Binding-site contacts:
Ligand atom O3 contacts residue LEU96 of chain 1.B at 4.3 Å.
Ligand atom C1 contacts residue ILE97 of chain 1.B at 4.4 Å (hydrophobic).
Ligand atom C1 contacts residue ASN32 of chain 1.B at 1.4 Å.
Ligand atom C5 contacts residue ASN32 of chain 1.B at 3.6 Å.
Ligand atom C3 contacts residue ASN32 of chain 1.B at 3.8 Å.
Ligand atom O5 contacts residue LEU96 of chain 1.B at 4.2 Å.
Ligand atom C8 contacts residue THR134 of chain 1.B at 3.6 Å.
Ligand atom O4 contacts residue LEU96 of chain 1.B at 3.9 Å.
Ligand atom O7 contacts residue LEU96 of chain 1.B at 3.7 Å.
Ligand atom C7 contacts residue THR134 of chain 1.B at 4.1 Å.
Ligand atom C8 contacts residue ARG98 of chain 1.B at 4.2 Å.
Ligand atom O7 contacts residue THR134 of chain 1.B at 3.6 Å.
Ligand atom C1 contacts residue ARG98 of chain 1.B at 4.2 Å.
Ligand atom C1 contacts residue LEU96 of chain 1.B at 3.3 Å (hydrophobic).
Ligand atom C5 contacts residue ARG98 of chain 1.B at 4.4 Å.
Ligand atom C7 contacts residue LEU96 of chain 1.B at 3.7 Å (hydrophobic).
Ligand atom N2 contacts residue LEU96 of chain 1.B at 2.7 Å (h-bond).
Ligand atom C4 contacts residue ASN32 of chain 1.B at 4.2 Å.
Ligand atom C2 contacts residue LEU96 of chain 1.B at 3.3 Å (hydrophobic).
Ligand atom O5 contacts residue ARG98 of chain 1.B at 4.5 Å.
Ligand atom O6 contacts residue ARG98 of chain 1.B at 3.3 Å (salt-bridge).
Ligand atom O7 contacts residue ASN32 of chain 1.B at 4.4 Å.
Ligand atom C7 contacts residue ASN32 of chain 1.B at 3.9 Å.
Ligand atom C2 contacts residue ASN32 of chain 1.B at 2.4 Å.
Ligand atom C3 contacts residue LEU96 of chain 1.B at 3.4 Å (hydrophobic).
Ligand atom O5 contacts residue ASN32 of chain 1.B at 2.4 Å (h-bond).
Ligand atom N2 contacts residue ASN32 of chain 1.B at 2.8 Å (h-bond).
Ligand atom C6 contacts residue ARG98 of chain 1.B at 3.7 Å.
Ligand atom C8 contacts residue VAL50 of chain 1.B at 3.7 Å (hydrophobic).
Ligand atom C8 contacts residue LEU96 of chain 1.B at 3.9 Å (hydrophobic).

The small molecule below binds the protein below.
Small molecule (SMILES): CC(=O)N[C@H]1[C@H](O[C@H]2[C@H](O)[C@@H](NC(C)=O)CO[C@@H]2CO)O[C@H](CO)[C@@H](O[C@@H]2O[C@H](CO)[C@@H](O)[C@H](O[C@H]3O[C@H](CO)[C@@H](O)[C@H](O)[C@@H]3O)[C@@H]2O)[C@@H]1O

Sequence of chain 1.B:
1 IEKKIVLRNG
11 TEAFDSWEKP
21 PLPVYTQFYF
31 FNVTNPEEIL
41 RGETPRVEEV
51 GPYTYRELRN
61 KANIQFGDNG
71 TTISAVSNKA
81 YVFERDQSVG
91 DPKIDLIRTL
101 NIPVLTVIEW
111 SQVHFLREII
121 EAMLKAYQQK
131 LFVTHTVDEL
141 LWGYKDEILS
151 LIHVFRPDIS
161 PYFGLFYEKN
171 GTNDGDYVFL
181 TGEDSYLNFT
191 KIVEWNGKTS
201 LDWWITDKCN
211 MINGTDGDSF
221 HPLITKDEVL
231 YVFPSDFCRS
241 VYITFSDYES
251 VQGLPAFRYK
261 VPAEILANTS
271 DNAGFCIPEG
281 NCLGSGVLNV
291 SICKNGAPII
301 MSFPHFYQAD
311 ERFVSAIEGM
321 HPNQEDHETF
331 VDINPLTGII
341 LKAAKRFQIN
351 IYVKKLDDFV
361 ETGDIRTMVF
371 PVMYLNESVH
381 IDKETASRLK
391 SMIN